Binding-site contacts:
Ligand atom C21 contacts residue TYR130 of chain 2.A at 3.6 Å (hydrophobic).
Ligand atom C16 contacts residue THR107 of chain 2.A at 3.3 Å.
Ligand atom C10 contacts residue MET66 of chain 2.A at 3.4 Å (hydrophobic).
Ligand atom C6 contacts residue ASN57 of chain 2.A at 3.5 Å.
Ligand atom C1 contacts residue LYS70 of chain 2.A at 3.5 Å.
Ligand atom C8 contacts residue ASN57 of chain 2.A at 3.2 Å.
Ligand atom C22 contacts residue ASN53 of chain 2.A at 3.6 Å.
Ligand atom N3 contacts residue GLN63 of chain 2.A at 3.0 Å (h-bond).
Ligand atom C23 contacts residue ASN57 of chain 2.A at 3.4 Å.
Ligand atom C32 contacts residue GLN63 of chain 2.A at 3.4 Å.
Ligand atom C11 contacts residue LYS70 of chain 2.A at 3.4 Å.
Ligand atom C30 contacts residue SER178 of chain 4.A at 3.8 Å.
Ligand atom C6 contacts residue ASN53 of chain 2.A at 3.5 Å.
Ligand atom C5 contacts residue ASN57 of chain 2.A at 3.6 Å.
Ligand atom O14 contacts residue ASN57 of chain 2.A at 3.0 Å (h-bond).
Ligand atom C31 contacts residue LYS70 of chain 2.A at 3.5 Å.
Ligand atom C2 contacts residue GLN63 of chain 2.A at 3.6 Å.
Ligand atom C32 contacts residue ARG173 of chain 4.A at 3.7 Å.
Ligand atom C17 contacts residue THR107 of chain 2.A at 3.3 Å.
Ligand atom O24 contacts residue LYS70 of chain 2.A at 3.1 Å (salt-bridge).
Ligand atom C2 contacts residue ARG173 of chain 4.A at 3.7 Å.
Ligand atom C31 contacts residue SER178 of chain 4.A at 3.3 Å.
Ligand atom C9 contacts residue LEU56 of chain 2.A at 3.7 Å (hydrophobic).
Ligand atom C8 contacts residue LEU56 of chain 2.A at 3.5 Å (hydrophobic).
Ligand atom C22 contacts residue THR107 of chain 2.A at 3.4 Å.
Ligand atom C22 contacts residue TYR130 of chain 2.A at 3.5 Å (hydrophobic).
Ligand atom C27 contacts residue LYS70 of chain 2.A at 3.4 Å.
Ligand atom C12 contacts residue LYS70 of chain 2.A at 3.6 Å.
Ligand atom C21 contacts residue THR107 of chain 2.A at 3.7 Å.
Ligand atom C23 contacts residue LYS70 of chain 2.A at 3.8 Å.
Ligand atom C18 contacts residue THR107 of chain 2.A at 3.6 Å.
Ligand atom C7 contacts residue ASN57 of chain 2.A at 3.8 Å.
Ligand atom C22 contacts residue ALA105 of chain 2.A at 3.8 Å (hydrophobic).
Ligand atom C26 contacts residue LYS70 of chain 2.A at 3.2 Å.
Ligand atom C11 contacts residue MET66 of chain 2.A at 3.8 Å (hydrophobic).
Ligand atom C16 contacts residue ASN53 of chain 2.A at 3.8 Å.
Ligand atom C25 contacts residue ASN57 of chain 2.A at 3.3 Å.
Ligand atom N4 contacts residue ASN57 of chain 2.A at 2.6 Å (h-bond).
Ligand atom N3 contacts residue ARG173 of chain 4.A at 3.7 Å.
Ligand atom C27 contacts residue ARG173 of chain 4.A at 3.7 Å.

A protein and the small-molecule ligand that binds it are described below.
Small molecule (SMILES): Cc1[nH]c2ccccc2c1CC(=O)N[C@@H](Cc1ccccc1)C(=O)N(C)c1ccccc1

Sequence of chain 2.A:
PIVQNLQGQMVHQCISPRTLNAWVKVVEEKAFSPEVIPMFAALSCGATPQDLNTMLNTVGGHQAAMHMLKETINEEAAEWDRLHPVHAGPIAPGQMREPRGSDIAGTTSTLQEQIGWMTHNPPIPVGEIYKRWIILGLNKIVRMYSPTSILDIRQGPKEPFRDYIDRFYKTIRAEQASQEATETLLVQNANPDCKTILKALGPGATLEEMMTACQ

Sequence of chain 4.A:
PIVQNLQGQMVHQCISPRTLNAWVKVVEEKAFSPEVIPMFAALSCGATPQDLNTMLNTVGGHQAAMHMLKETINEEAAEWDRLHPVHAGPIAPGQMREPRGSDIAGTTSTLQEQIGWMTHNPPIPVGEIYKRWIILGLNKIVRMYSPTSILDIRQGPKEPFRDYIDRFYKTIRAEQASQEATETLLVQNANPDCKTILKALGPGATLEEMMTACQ